Sequence of chain 1.J:
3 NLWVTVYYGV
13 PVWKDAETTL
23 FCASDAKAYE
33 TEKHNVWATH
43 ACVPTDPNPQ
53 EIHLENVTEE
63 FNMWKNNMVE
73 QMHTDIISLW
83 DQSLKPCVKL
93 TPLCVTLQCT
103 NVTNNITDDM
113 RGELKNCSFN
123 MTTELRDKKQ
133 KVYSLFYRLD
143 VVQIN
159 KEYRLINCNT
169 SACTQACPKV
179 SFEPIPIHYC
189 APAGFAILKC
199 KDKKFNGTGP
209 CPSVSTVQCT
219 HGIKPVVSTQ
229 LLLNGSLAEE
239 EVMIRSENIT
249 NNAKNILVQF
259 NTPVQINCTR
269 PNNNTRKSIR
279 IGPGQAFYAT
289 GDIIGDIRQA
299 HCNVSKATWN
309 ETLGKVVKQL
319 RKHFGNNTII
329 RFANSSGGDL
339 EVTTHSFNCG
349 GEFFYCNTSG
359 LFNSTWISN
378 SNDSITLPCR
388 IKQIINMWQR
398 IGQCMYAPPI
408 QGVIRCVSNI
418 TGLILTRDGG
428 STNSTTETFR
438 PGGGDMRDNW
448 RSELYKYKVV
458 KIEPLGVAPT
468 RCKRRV

Binding-site contacts:
Ligand atom C8 contacts residue GLN100 of chain 1.J at 4.3 Å.
Ligand atom O7 contacts residue GLN100 of chain 1.J at 4.0 Å.
Ligand atom C2 contacts residue ASN122 of chain 1.J at 2.4 Å.
Ligand atom C8 contacts residue SER120 of chain 1.J at 3.4 Å.
Ligand atom O5 contacts residue ASN122 of chain 1.J at 2.3 Å (h-bond).
Ligand atom C3 contacts residue ASN122 of chain 1.J at 3.8 Å.
Ligand atom O7 contacts residue ASN122 of chain 1.J at 3.9 Å.
Ligand atom O6 contacts residue ASN122 of chain 1.J at 4.5 Å.
Ligand atom N2 contacts residue ASN122 of chain 1.J at 2.9 Å (h-bond).
Ligand atom C1 contacts residue ASN122 of chain 1.J at 1.4 Å.
Ligand atom C8 contacts residue PHE121 of chain 1.J at 4.3 Å (hydrophobic).
Ligand atom C4 contacts residue ASN122 of chain 1.J at 4.2 Å.
Ligand atom C7 contacts residue ASN122 of chain 1.J at 3.6 Å.
Ligand atom C5 contacts residue ASN122 of chain 1.J at 3.6 Å.

The small molecule below binds the protein below.
Small molecule (SMILES): CC(=O)N[C@H]1[C@H](O[C@H]2[C@H](O)[C@@H](NC(C)=O)CO[C@@H]2CO)O[C@H](CO)[C@@H](O)[C@@H]1O